A protein and the small-molecule ligand that binds it are described below.
Small molecule (SMILES): Cc1cc2cn([C@H]3C[C@H](O)[C@@H](CO)O3)c(=O)nc2[nH]1

Sequence of chain 1.E:
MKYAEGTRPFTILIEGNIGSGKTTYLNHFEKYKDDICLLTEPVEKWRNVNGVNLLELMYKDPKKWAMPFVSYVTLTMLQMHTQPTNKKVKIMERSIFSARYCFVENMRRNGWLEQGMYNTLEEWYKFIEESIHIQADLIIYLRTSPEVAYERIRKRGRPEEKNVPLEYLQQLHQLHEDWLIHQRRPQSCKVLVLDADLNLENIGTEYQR

Binding-site contacts:
Ligand atom N17 contacts residue PHE103 of chain 1.E at 3.3 Å.
Ligand atom C14 contacts residue TRP46 of chain 1.E at 3.5 Å (hydrophobic).
Ligand atom C2 contacts residue PHE69 of chain 1.E at 4.3 Å (hydrophobic).
Ligand atom O3' contacts residue GLU161 of chain 1.E at 2.1 Å (salt-bridge).
Ligand atom C4 contacts residue PHE103 of chain 1.E at 3.7 Å (hydrophobic).
Ligand atom C5 contacts residue ARG94 of chain 1.E at 3.5 Å.
Ligand atom C16 contacts residue ALA99 of chain 1.E at 3.7 Å (hydrophobic).
Ligand atom C2' contacts residue ARG94 of chain 1.E at 4.3 Å.
Ligand atom C5' contacts residue GLU93 of chain 1.E at 3.9 Å.
Ligand atom C6 contacts residue TRP46 of chain 1.E at 3.3 Å (hydrophobic).
Ligand atom C6 contacts residue ARG94 of chain 1.E at 3.2 Å.
Ligand atom C16 contacts residue PHE103 of chain 1.E at 3.8 Å (hydrophobic).
Ligand atom O3' contacts residue ILE18 of chain 1.E at 4.1 Å.
Ligand atom N1 contacts residue TRP46 of chain 1.E at 3.6 Å.
Ligand atom C2 contacts residue PHE103 of chain 1.E at 4.3 Å (hydrophobic).
Ligand atom C15 contacts residue VAL73 of chain 1.E at 3.6 Å (hydrophobic).
Ligand atom C1' contacts residue TRP46 of chain 1.E at 4.1 Å (hydrophobic).
Ligand atom C14 contacts residue ARG94 of chain 1.E at 3.7 Å.
Ligand atom C3' contacts residue GLU161 of chain 1.E at 3.3 Å.
Ligand atom O4' contacts residue TRP46 of chain 1.E at 3.5 Å.
Ligand atom N3 contacts residue PHE103 of chain 1.E at 3.6 Å.
Ligand atom C14 contacts residue PHE103 of chain 1.E at 4.2 Å (hydrophobic).
Ligand atom C5' contacts residue GLU41 of chain 1.E at 3.8 Å.
Ligand atom N1 contacts residue ARG94 of chain 1.E at 4.0 Å.
Ligand atom C2' contacts residue ILE18 of chain 1.E at 3.7 Å (hydrophobic).
Ligand atom C5 contacts residue TRP46 of chain 1.E at 3.4 Å (hydrophobic).
Ligand atom C2' contacts residue GLU161 of chain 1.E at 4.2 Å.
Ligand atom C3' contacts residue ILE18 of chain 1.E at 4.2 Å (hydrophobic).
Ligand atom N17 contacts residue VAL73 of chain 1.E at 3.8 Å.
Ligand atom C15 contacts residue PHE103 of chain 1.E at 3.7 Å (hydrophobic).
Ligand atom C5 contacts residue PHE103 of chain 1.E at 4.2 Å (hydrophobic).
Ligand atom C4' contacts residue GLU161 of chain 1.E at 4.3 Å.
Ligand atom N3 contacts residue PHE69 of chain 1.E at 4.0 Å.
Ligand atom C4 contacts residue TRP46 of chain 1.E at 4.3 Å (hydrophobic).
Ligand atom O2 contacts residue PHE69 of chain 1.E at 4.3 Å.
Ligand atom O5' contacts residue GLU41 of chain 1.E at 2.5 Å.
Ligand atom C5' contacts residue ARG94 of chain 1.E at 3.8 Å.
Ligand atom C16 contacts residue SER95 of chain 1.E at 4.3 Å.
Ligand atom C16 contacts residue VAL73 of chain 1.E at 3.4 Å (hydrophobic).
Ligand atom O5' contacts residue GLU93 of chain 1.E at 3.7 Å.